Binding-site contacts:
Ligand atom C7 contacts residue ASN683 of chain 1.A at 3.2 Å.
Ligand atom O5 contacts residue ASN683 of chain 1.A at 2.5 Å (h-bond).
Ligand atom C3 contacts residue ASN683 of chain 1.A at 3.9 Å.
Ligand atom O7 contacts residue ASN684 of chain 1.A at 3.8 Å.
Ligand atom C5 contacts residue ASN683 of chain 1.A at 3.7 Å.
Ligand atom C7 contacts residue ASN684 of chain 1.A at 4.2 Å.
Ligand atom C2 contacts residue ASN683 of chain 1.A at 2.6 Å.
Ligand atom C1 contacts residue ASN683 of chain 1.A at 1.5 Å.
Ligand atom C8 contacts residue ASN683 of chain 1.A at 4.1 Å.
Ligand atom C8 contacts residue ASN684 of chain 1.A at 3.3 Å.
Ligand atom C4 contacts residue ASN683 of chain 1.A at 4.3 Å.
Ligand atom N2 contacts residue ASN683 of chain 1.A at 3.0 Å (h-bond).
Ligand atom O7 contacts residue ASN683 of chain 1.A at 3.1 Å (h-bond).

The protein below binds the small molecule below.
Small molecule (SMILES): CC(=O)N[C@@H]1[C@@H](O)[C@H](O)[C@@H](CO)O[C@H]1O

Sequence of chain 1.A:
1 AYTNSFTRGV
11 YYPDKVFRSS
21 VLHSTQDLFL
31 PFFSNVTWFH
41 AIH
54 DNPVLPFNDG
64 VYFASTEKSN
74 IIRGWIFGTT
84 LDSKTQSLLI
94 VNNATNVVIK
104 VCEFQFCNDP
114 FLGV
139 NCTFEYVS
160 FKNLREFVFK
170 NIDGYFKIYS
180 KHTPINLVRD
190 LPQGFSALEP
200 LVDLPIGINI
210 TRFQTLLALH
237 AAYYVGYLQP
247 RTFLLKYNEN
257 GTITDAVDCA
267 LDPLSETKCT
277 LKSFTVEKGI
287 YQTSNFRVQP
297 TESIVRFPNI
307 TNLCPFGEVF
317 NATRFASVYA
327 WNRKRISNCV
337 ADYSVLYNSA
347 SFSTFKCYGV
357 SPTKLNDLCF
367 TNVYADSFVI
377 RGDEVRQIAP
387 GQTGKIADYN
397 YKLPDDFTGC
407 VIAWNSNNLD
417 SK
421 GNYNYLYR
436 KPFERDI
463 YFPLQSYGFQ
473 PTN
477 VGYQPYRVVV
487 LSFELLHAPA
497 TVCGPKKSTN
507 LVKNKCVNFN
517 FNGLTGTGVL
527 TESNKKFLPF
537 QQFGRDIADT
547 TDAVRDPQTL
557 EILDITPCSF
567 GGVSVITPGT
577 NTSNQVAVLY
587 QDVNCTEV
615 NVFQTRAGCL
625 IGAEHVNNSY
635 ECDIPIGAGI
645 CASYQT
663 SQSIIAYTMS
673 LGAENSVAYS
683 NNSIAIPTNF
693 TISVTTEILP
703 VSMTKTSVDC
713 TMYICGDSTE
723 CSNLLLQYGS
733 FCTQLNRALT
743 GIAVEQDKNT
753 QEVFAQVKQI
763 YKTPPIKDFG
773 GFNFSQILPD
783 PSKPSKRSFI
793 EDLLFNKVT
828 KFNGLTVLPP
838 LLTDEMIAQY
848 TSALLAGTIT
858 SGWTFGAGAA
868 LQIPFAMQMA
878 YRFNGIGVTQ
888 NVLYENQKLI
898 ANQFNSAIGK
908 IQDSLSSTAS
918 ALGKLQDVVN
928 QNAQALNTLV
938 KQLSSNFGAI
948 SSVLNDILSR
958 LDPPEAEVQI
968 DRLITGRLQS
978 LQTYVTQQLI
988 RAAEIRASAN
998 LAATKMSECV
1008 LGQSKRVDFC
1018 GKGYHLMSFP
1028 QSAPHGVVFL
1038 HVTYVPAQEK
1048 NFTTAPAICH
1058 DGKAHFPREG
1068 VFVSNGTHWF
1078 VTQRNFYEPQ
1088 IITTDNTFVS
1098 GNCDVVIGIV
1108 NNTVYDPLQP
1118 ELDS